This small molecule binds to this protein.
Small molecule (SMILES): O=C(O)c1ccc(-c2ccc(F)c(Cl)c2)o1

Sequence of chain 1.A:
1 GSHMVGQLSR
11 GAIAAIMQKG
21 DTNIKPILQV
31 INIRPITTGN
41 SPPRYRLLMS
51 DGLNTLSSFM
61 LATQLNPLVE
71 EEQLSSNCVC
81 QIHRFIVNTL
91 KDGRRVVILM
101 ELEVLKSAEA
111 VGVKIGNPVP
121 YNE

Binding-site contacts:
Ligand atom C13 contacts residue LEU90 of chain 1.A at 3.4 Å (hydrophobic).
Ligand atom C02 contacts residue ARG46 of chain 1.A at 4.0 Å.
Ligand atom F16 contacts residue ARG95 of chain 1.A at 4.2 Å.
Ligand atom F16 contacts residue ARG94 of chain 1.A at 3.5 Å.
Ligand atom O01 contacts residue ARG46 of chain 1.A at 3.1 Å (salt-bridge).
Ligand atom C08 contacts residue VAL96 of chain 1.A at 4.2 Å (hydrophobic).
Ligand atom C09 contacts residue MET60 of chain 1.A at 3.8 Å (hydrophobic).
Ligand atom F16 contacts residue VAL96 of chain 1.A at 3.4 Å.
Ligand atom C12 contacts residue ARG94 of chain 1.A at 3.9 Å.
Ligand atom CL1 contacts residue SER57 of chain 1.A at 4.1 Å.
Ligand atom C08 contacts residue MET60 of chain 1.A at 4.1 Å (hydrophobic).
Ligand atom CL1 contacts residue SER58 of chain 1.A at 3.6 Å.
Ligand atom O15 contacts residue THR37 of chain 1.A at 4.4 Å.
Ligand atom C10 contacts residue VAL96 of chain 1.A at 3.8 Å (hydrophobic).
Ligand atom C06 contacts residue ILE36 of chain 1.A at 3.2 Å (hydrophobic).
Ligand atom C06 contacts residue ARG34 of chain 1.A at 3.7 Å.
Ligand atom C10 contacts residue ARG94 of chain 1.A at 3.8 Å.
Ligand atom C12 contacts residue LEU90 of chain 1.A at 4.5 Å (hydrophobic).
Ligand atom C08 contacts residue ARG46 of chain 1.A at 4.5 Å.
Ligand atom O11 contacts residue ARG46 of chain 1.A at 3.1 Å (salt-bridge).
Ligand atom O11 contacts residue ILE36 of chain 1.A at 3.2 Å.
Ligand atom CL1 contacts residue ARG46 of chain 1.A at 3.8 Å.
Ligand atom C13 contacts residue VAL96 of chain 1.A at 4.5 Å (hydrophobic).
Ligand atom C07 contacts residue MET60 of chain 1.A at 4.2 Å (hydrophobic).
Ligand atom C06 contacts residue ARG46 of chain 1.A at 4.0 Å.
Ligand atom O15 contacts residue ILE36 of chain 1.A at 3.8 Å.
Ligand atom C03 contacts residue ARG46 of chain 1.A at 4.2 Å.
Ligand atom O15 contacts residue ARG34 of chain 1.A at 4.0 Å.
Ligand atom C05 contacts residue ILE36 of chain 1.A at 4.2 Å (hydrophobic).
Ligand atom C13 contacts residue ARG94 of chain 1.A at 3.5 Å.
Ligand atom C10 contacts residue LEU90 of chain 1.A at 3.9 Å (hydrophobic).
Ligand atom C08 contacts residue ARG94 of chain 1.A at 4.3 Å.
Ligand atom O01 contacts residue ILE36 of chain 1.A at 3.9 Å.
Ligand atom C09 contacts residue ARG46 of chain 1.A at 3.8 Å.
Ligand atom O11 contacts residue ARG34 of chain 1.A at 2.8 Å (salt-bridge).
Ligand atom CL1 contacts residue VAL96 of chain 1.A at 4.3 Å.
Ligand atom C04 contacts residue ILE36 of chain 1.A at 3.6 Å (hydrophobic).
Ligand atom C07 contacts residue ARG94 of chain 1.A at 4.5 Å.
Ligand atom F16 contacts residue LEU90 of chain 1.A at 3.5 Å.
Ligand atom C02 contacts residue ILE36 of chain 1.A at 3.5 Å (hydrophobic).